Sequence of chain 1.B:
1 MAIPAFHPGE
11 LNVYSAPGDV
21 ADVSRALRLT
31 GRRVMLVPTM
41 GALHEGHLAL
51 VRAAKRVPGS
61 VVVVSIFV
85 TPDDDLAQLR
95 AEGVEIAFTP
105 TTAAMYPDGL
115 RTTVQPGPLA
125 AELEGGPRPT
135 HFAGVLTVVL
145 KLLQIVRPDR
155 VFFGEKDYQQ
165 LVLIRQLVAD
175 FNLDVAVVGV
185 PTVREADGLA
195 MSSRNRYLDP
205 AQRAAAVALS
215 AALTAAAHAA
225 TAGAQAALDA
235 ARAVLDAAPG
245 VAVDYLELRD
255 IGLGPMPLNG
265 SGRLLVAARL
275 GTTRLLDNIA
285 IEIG

The protein below binds the small molecule below.
Small molecule (SMILES): COc1ccc2c(c1)cc(C(=O)NS(=O)(=O)Cc1ccccc1)n2CC(=O)O

Binding-site contacts:
Ligand atom CAY contacts residue PRO8 of chain 1.B at 4.4 Å (hydrophobic).
Ligand atom CAM contacts residue THR30 of chain 1.B at 4.3 Å.
Ligand atom C contacts residue LEU27 of chain 1.B at 3.8 Å (hydrophobic).
Ligand atom CAW contacts residue PHE6 of chain 1.B at 4.0 Å (hydrophobic).
Ligand atom CAY contacts residue PHE6 of chain 1.B at 4.1 Å (hydrophobic).
Ligand atom CAA contacts residue ILE3 of chain 1.B at 3.8 Å (hydrophobic).
Ligand atom CAN contacts residue PHE6 of chain 1.B at 3.9 Å (hydrophobic).
Ligand atom NAR contacts residue PRO8 of chain 1.B at 3.8 Å.
Ligand atom OXT contacts residue THR30 of chain 1.B at 4.0 Å.
Ligand atom N contacts residue PRO8 of chain 1.B at 4.4 Å.
Ligand atom CAL contacts residue LEU27 of chain 1.B at 4.1 Å (hydrophobic).
Ligand atom OXT contacts residue LEU27 of chain 1.B at 4.1 Å.
Ligand atom CAL contacts residue PHE6 of chain 1.B at 4.2 Å (hydrophobic).
Ligand atom CAL contacts residue ALA26 of chain 1.B at 3.8 Å (hydrophobic).
Ligand atom CAZ contacts residue PHE6 of chain 1.B at 4.2 Å (hydrophobic).
Ligand atom CAA contacts residue PHE6 of chain 1.B at 3.6 Å (hydrophobic).
Ligand atom C contacts residue ARG32 of chain 1.B at 3.6 Å.
Ligand atom O contacts residue ARG32 of chain 1.B at 3.1 Å (salt-bridge).
Ligand atom CAA contacts residue PRO4 of chain 1.B at 3.4 Å (hydrophobic).
Ligand atom CAU contacts residue PRO8 of chain 1.B at 3.7 Å (hydrophobic).
Ligand atom OAS contacts residue ILE3 of chain 1.B at 3.5 Å.
Ligand atom OAC contacts residue PRO8 of chain 1.B at 4.2 Å.
Ligand atom O contacts residue PHE6 of chain 1.B at 3.5 Å.
Ligand atom CAM contacts residue PHE6 of chain 1.B at 4.2 Å (hydrophobic).
Ligand atom O contacts residue LEU27 of chain 1.B at 3.7 Å.
Ligand atom CAA contacts residue ALA5 of chain 1.B at 4.3 Å (hydrophobic).
Ligand atom CAZ contacts residue LEU27 of chain 1.B at 4.3 Å (hydrophobic).
Ligand atom CAX contacts residue PRO8 of chain 1.B at 3.7 Å (hydrophobic).
Ligand atom O contacts residue PRO8 of chain 1.B at 3.5 Å.
Ligand atom CA contacts residue LEU27 of chain 1.B at 4.2 Å (hydrophobic).
Ligand atom CAM contacts residue LEU27 of chain 1.B at 3.6 Å (hydrophobic).
Ligand atom OAE contacts residue PRO8 of chain 1.B at 4.1 Å.
Ligand atom CAO contacts residue PRO8 of chain 1.B at 3.7 Å (hydrophobic).
Ligand atom OAS contacts residue PRO4 of chain 1.B at 4.1 Å.
Ligand atom OXT contacts residue ARG32 of chain 1.B at 2.7 Å.
Ligand atom OAS contacts residue ALA26 of chain 1.B at 4.3 Å.
Ligand atom CA contacts residue THR30 of chain 1.B at 3.4 Å.
Ligand atom C contacts residue THR30 of chain 1.B at 4.1 Å.
Ligand atom OAS contacts residue PHE6 of chain 1.B at 3.8 Å.